Binding-site contacts:
Ligand atom C1 contacts residue ASP182 of chain 1.A at 3.8 Å.
Ligand atom O61 contacts residue ILE246 of chain 2.A at 4.4 Å.
Ligand atom C40 contacts residue TYR174 of chain 1.A at 3.5 Å (hydrophobic).
Ligand atom O16 contacts residue ASP178 of chain 1.A at 4.0 Å.
Ligand atom O16 contacts residue ASP182 of chain 1.A at 3.6 Å (salt-bridge).
Ligand atom C19 contacts residue ASP178 of chain 1.A at 4.0 Å.
Ligand atom O16 contacts residue VAL181 of chain 1.A at 4.4 Å.
Ligand atom C37 contacts residue TYR174 of chain 1.A at 3.8 Å (hydrophobic).
Ligand atom C43 contacts residue LEU238 of chain 2.A at 4.2 Å (hydrophobic).
Ligand atom C6 contacts residue ASP182 of chain 1.A at 4.0 Å.
Ligand atom C57 contacts residue ILE246 of chain 2.A at 4.4 Å (hydrophobic).
Ligand atom C18 contacts residue ASP178 of chain 1.A at 4.2 Å.
Ligand atom C18 contacts residue ILE246 of chain 2.A at 4.4 Å (hydrophobic).
Ligand atom C37 contacts residue ILE177 of chain 1.A at 3.9 Å (hydrophobic).
Ligand atom C22 contacts residue ASP178 of chain 1.A at 3.1 Å.
Ligand atom C34 contacts residue VAL242 of chain 2.A at 4.2 Å (hydrophobic).
Ligand atom C31 contacts residue ASP178 of chain 1.A at 4.1 Å.
Ligand atom C40 contacts residue VAL242 of chain 2.A at 4.1 Å (hydrophobic).
Ligand atom C22 contacts residue ILE246 of chain 2.A at 4.0 Å (hydrophobic).
Ligand atom O5 contacts residue ILE246 of chain 2.A at 4.0 Å.
Ligand atom C1 contacts residue PHE185 of chain 1.A at 3.7 Å (hydrophobic).
Ligand atom C25 contacts residue ASP178 of chain 1.A at 3.6 Å.
Ligand atom C2 contacts residue PHE185 of chain 1.A at 3.5 Å (hydrophobic).
Ligand atom C28 contacts residue ASP178 of chain 1.A at 3.9 Å.
Ligand atom C28 contacts residue VAL242 of chain 2.A at 4.3 Å (hydrophobic).
Ligand atom C40 contacts residue LEU238 of chain 2.A at 4.0 Å (hydrophobic).
Ligand atom O49 contacts residue PHE185 of chain 1.A at 4.2 Å.
Ligand atom C31 contacts residue ILE177 of chain 1.A at 4.4 Å (hydrophobic).
Ligand atom C19 contacts residue VAL181 of chain 1.A at 3.8 Å (hydrophobic).
Ligand atom O55 contacts residue PHE185 of chain 1.A at 3.9 Å.
Ligand atom C31 contacts residue TYR174 of chain 1.A at 3.8 Å (hydrophobic).
Ligand atom C25 contacts residue VAL181 of chain 1.A at 4.5 Å (hydrophobic).
Ligand atom O49 contacts residue ASP182 of chain 1.A at 2.6 Å (salt-bridge).

Sequence of chain 2.A:
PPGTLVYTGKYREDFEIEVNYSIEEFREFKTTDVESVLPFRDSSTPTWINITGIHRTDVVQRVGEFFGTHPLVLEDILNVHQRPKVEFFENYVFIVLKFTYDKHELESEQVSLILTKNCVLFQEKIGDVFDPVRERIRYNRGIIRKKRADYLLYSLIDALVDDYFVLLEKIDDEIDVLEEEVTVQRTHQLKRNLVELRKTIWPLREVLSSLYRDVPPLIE

Sequence of chain 1.A:
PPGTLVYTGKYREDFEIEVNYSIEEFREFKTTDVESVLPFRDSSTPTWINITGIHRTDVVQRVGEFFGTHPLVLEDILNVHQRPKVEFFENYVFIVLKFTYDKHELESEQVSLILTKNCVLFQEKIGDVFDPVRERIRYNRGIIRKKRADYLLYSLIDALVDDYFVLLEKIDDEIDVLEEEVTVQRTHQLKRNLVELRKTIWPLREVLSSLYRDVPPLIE

This protein binds this small molecule.
Small molecule (SMILES): CCCCCCCCCCO[C@@H]1O[C@H](CO)[C@@H](O[C@H]2O[C@H](CO)[C@@H](O)[C@H](O)[C@H]2O)[C@H](O)[C@H]1O